Binding-site contacts:
Ligand atom NAA contacts residue ARG81 of chain 1.A at 3.4 Å (salt-bridge).
Ligand atom CAJ contacts residue HIS125 of chain 1.A at 3.8 Å.
Ligand atom CAG contacts residue GLN110 of chain 1.A at 3.7 Å.
Ligand atom CAM contacts residue GLY71 of chain 1.A at 3.3 Å.
Ligand atom CAH contacts residue MET60 of chain 1.A at 3.6 Å (hydrophobic).
Ligand atom NAA contacts residue THR106 of chain 1.A at 3.1 Å (h-bond).
Ligand atom O contacts residue HIS125 of chain 1.A at 3.1 Å.
Ligand atom CA contacts residue ASN101 of chain 1.A at 4.0 Å.
Ligand atom N contacts residue ASN101 of chain 1.A at 3.0 Å (h-bond).
Ligand atom CAH contacts residue PHE112 of chain 1.A at 3.5 Å (hydrophobic).
Ligand atom CAJ contacts residue PHE112 of chain 1.A at 3.5 Å (hydrophobic).
Ligand atom NAT contacts residue HIS125 of chain 1.A at 4.0 Å.
Ligand atom C contacts residue HIS125 of chain 1.A at 3.8 Å.
Ligand atom CAF contacts residue ASN101 of chain 1.A at 3.6 Å.
Ligand atom NAT contacts residue GLN62 of chain 1.A at 3.9 Å.
Ligand atom CA contacts residue GLN62 of chain 1.A at 4.1 Å.
Ligand atom C contacts residue ASN101 of chain 1.A at 4.1 Å.
Ligand atom CAD contacts residue ALA100 of chain 1.A at 3.8 Å (hydrophobic).
Ligand atom CAK contacts residue ARG54 of chain 1.A at 3.6 Å.
Ligand atom CAK contacts residue GLN62 of chain 1.A at 3.6 Å.
Ligand atom OAB contacts residue GLN62 of chain 1.A at 3.0 Å (h-bond).
Ligand atom CAF contacts residue GLN110 of chain 1.A at 3.7 Å.
Ligand atom CAP contacts residue GLN62 of chain 1.A at 3.7 Å.
Ligand atom CAE contacts residue GLN110 of chain 1.A at 3.9 Å.
Ligand atom NAO contacts residue ASN101 of chain 1.A at 3.1 Å (h-bond).
Ligand atom NAA contacts residue GLY108 of chain 1.A at 3.7 Å.
Ligand atom CAD contacts residue ASN101 of chain 1.A at 3.6 Å.
Ligand atom CAS contacts residue GLN110 of chain 1.A at 3.6 Å.
Ligand atom CAP contacts residue ASN101 of chain 1.A at 3.5 Å.
Ligand atom CAE contacts residue THR72 of chain 1.A at 4.0 Å.
Ligand atom CAG contacts residue THR72 of chain 1.A at 3.9 Å.
Ligand atom CAS contacts residue GLY71 of chain 1.A at 3.8 Å.
Ligand atom CAD contacts residue GLN110 of chain 1.A at 4.0 Å.
Ligand atom O contacts residue ASN101 of chain 1.A at 3.0 Å (h-bond).
Ligand atom CAR contacts residue GLN110 of chain 1.A at 4.1 Å.
Ligand atom CAI contacts residue PHE59 of chain 1.A at 3.3 Å (hydrophobic).
Ligand atom CAR contacts residue THR106 of chain 1.A at 3.8 Å.
Ligand atom CAG contacts residue GLY71 of chain 1.A at 4.0 Å.
Ligand atom O contacts residue ALA100 of chain 1.A at 3.3 Å.
Ligand atom CAE contacts residue ARG81 of chain 1.A at 3.7 Å.

A protein and the small-molecule ligand that binds it are described below.
Small molecule (SMILES): Nc1ccc(CNC(=O)NCC(=O)N2CCCC2)cc1

Sequence of chain 1.A:
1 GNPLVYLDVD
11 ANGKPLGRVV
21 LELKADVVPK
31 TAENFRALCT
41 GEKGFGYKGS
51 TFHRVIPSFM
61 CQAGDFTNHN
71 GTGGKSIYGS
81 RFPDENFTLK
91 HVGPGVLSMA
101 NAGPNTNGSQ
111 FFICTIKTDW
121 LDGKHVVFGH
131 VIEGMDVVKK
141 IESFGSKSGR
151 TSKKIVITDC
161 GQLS